Sequence of chain 1.C:
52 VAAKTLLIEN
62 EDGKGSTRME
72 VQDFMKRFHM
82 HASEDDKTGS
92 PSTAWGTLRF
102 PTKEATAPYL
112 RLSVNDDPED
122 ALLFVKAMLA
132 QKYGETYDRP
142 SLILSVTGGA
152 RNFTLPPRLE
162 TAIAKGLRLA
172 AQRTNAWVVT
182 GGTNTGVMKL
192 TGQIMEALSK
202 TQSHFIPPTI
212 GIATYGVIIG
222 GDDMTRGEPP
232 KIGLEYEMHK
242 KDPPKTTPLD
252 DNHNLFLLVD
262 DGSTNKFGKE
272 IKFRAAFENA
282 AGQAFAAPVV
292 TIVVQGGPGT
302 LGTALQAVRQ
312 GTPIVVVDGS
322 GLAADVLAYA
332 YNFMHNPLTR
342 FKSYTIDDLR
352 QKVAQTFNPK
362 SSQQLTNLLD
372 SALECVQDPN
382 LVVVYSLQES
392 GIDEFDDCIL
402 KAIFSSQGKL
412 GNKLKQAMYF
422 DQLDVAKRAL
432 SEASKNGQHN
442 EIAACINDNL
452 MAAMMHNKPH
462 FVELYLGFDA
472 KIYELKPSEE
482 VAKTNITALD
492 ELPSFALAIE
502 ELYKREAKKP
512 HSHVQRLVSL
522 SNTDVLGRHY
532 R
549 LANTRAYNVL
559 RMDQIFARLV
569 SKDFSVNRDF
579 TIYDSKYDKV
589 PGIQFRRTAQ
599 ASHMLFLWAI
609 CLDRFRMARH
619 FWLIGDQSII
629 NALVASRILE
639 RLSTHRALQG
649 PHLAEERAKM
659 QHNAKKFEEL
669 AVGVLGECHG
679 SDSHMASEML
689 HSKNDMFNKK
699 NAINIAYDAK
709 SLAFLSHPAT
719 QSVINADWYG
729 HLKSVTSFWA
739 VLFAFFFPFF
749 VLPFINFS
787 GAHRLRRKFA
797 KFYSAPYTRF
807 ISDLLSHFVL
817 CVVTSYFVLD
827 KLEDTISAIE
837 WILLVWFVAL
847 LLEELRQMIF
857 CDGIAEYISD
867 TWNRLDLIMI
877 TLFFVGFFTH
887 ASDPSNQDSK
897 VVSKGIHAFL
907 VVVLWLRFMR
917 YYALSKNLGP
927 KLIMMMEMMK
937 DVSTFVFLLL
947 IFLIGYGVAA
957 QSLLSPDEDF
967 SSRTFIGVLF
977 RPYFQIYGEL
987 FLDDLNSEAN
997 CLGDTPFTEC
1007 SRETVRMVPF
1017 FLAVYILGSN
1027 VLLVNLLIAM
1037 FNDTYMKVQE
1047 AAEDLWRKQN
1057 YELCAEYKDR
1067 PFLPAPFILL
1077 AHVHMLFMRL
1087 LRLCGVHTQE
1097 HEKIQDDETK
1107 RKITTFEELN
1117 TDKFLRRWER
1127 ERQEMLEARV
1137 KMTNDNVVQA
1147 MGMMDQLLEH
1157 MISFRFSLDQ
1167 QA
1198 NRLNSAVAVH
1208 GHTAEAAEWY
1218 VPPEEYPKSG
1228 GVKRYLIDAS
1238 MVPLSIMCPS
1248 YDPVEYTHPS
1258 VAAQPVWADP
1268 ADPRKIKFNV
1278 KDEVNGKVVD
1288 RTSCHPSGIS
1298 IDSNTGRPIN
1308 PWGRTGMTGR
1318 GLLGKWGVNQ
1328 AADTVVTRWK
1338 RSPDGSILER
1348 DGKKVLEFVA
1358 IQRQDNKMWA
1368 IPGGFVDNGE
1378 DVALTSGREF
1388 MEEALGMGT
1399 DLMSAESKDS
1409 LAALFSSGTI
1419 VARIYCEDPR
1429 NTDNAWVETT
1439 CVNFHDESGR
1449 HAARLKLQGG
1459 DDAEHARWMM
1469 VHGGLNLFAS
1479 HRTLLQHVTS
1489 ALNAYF

Sequence of chain 1.B:
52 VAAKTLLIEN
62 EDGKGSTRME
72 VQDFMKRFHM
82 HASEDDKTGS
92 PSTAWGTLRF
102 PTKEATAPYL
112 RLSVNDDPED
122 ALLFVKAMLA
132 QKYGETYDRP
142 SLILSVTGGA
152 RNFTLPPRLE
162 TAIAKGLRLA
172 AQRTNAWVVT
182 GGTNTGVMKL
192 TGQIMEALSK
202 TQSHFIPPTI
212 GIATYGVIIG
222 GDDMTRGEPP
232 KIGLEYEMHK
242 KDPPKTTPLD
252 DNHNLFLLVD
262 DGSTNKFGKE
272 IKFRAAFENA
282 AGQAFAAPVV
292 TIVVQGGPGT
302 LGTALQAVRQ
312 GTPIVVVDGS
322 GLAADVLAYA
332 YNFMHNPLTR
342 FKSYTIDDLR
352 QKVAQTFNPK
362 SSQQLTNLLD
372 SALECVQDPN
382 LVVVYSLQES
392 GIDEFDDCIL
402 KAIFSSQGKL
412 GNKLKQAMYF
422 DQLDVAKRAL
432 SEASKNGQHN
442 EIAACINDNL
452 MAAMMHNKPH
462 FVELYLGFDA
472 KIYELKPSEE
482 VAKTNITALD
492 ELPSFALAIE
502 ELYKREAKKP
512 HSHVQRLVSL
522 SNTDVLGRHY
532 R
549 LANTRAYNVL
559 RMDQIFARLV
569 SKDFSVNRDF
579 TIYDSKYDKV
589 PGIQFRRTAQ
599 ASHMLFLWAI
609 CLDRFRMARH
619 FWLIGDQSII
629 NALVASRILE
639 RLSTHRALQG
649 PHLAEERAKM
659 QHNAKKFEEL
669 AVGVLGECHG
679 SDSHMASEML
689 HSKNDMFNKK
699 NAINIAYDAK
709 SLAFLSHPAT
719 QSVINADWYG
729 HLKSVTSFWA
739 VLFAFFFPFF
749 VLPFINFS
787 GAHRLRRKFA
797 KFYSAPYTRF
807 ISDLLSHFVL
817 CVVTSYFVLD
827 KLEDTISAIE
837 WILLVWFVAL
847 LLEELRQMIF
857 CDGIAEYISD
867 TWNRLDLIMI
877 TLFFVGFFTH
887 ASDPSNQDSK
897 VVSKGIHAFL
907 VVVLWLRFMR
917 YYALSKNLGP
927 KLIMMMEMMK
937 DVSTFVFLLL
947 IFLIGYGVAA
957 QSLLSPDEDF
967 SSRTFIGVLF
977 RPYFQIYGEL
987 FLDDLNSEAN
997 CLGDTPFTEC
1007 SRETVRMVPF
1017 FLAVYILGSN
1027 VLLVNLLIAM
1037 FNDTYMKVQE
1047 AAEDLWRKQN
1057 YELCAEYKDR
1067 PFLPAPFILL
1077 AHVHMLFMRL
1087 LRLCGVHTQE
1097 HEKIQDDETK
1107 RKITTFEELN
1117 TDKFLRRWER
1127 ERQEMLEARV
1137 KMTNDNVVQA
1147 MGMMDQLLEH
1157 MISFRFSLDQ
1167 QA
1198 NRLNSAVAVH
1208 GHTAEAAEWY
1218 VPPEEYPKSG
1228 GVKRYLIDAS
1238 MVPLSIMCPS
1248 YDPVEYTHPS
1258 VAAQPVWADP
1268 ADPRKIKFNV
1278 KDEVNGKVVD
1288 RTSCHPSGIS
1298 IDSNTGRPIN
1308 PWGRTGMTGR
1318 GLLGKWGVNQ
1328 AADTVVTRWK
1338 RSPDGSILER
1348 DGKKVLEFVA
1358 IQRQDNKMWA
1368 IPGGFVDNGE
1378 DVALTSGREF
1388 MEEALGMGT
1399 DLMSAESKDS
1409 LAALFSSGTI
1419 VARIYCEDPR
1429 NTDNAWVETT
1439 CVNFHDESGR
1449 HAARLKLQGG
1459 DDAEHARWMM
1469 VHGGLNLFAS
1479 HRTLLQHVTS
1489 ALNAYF

This protein binds this small molecule.
Small molecule (SMILES): CC(C)CCC[C@@H](C)[C@H]1CC[C@H]2[C@@H]3CC=C4C[C@@H](O)CC[C@]4(C)[C@H]3CC[C@]12C

Binding-site contacts:
Ligand atom C27 contacts residue ILE874 of chain 1.C at 4.3 Å (hydrophobic).
Ligand atom C25 contacts residue PHE905 of chain 1.C at 4.3 Å (hydrophobic).
Ligand atom C11 contacts residue MET1013 of chain 1.B at 4.1 Å (hydrophobic).
Ligand atom C5 contacts residue CLR1 of chain 1.W at 4.1 Å.
Ligand atom C20 contacts residue PHE905 of chain 1.C at 4.0 Å (hydrophobic).
Ligand atom C18 contacts residue PHE905 of chain 1.C at 3.5 Å (hydrophobic).
Ligand atom C2 contacts residue VAL898 of chain 1.C at 3.6 Å (hydrophobic).
Ligand atom C21 contacts residue LEU878 of chain 1.C at 3.5 Å (hydrophobic).
Ligand atom C4 contacts residue GLU1009 of chain 1.B at 4.3 Å.
Ligand atom C24 contacts residue PHE905 of chain 1.C at 4.3 Å (hydrophobic).
Ligand atom C2 contacts residue THR1010 of chain 1.B at 3.8 Å.
Ligand atom C2 contacts residue GLU1009 of chain 1.B at 4.4 Å.
Ligand atom C8 contacts residue CLR1 of chain 1.W at 4.0 Å.
Ligand atom C19 contacts residue CLR1 of chain 1.W at 3.8 Å.
Ligand atom C12 contacts residue ILE902 of chain 1.C at 3.8 Å (hydrophobic).
Ligand atom C1 contacts residue THR1010 of chain 1.B at 3.9 Å.
Ligand atom C27 contacts residue LEU878 of chain 1.C at 4.0 Å (hydrophobic).
Ligand atom C23 contacts residue CLR1 of chain 1.W at 3.9 Å.
Ligand atom C22 contacts residue CLR1 of chain 1.W at 4.2 Å.
Ligand atom C1 contacts residue VAL898 of chain 1.C at 3.8 Å (hydrophobic).
Ligand atom C4 contacts residue CLR1 of chain 1.W at 4.1 Å.
Ligand atom C3 contacts residue GLU1009 of chain 1.B at 4.4 Å.
Ligand atom O1 contacts residue GLU1009 of chain 1.B at 3.8 Å.
Ligand atom C18 contacts residue CLR1 of chain 1.W at 3.6 Å.
Ligand atom C25 contacts residue CLR1 of chain 1.W at 3.9 Å.
Ligand atom C6 contacts residue CLR1 of chain 1.W at 4.1 Å.
Ligand atom C15 contacts residue CLR1 of chain 1.W at 4.2 Å.
Ligand atom C21 contacts residue PHE905 of chain 1.C at 3.9 Å (hydrophobic).
Ligand atom C27 contacts residue CLR1 of chain 1.W at 4.2 Å.
Ligand atom C16 contacts residue CLR1 of chain 1.W at 4.0 Å.
Ligand atom C18 contacts residue MET1013 of chain 1.B at 3.5 Å (hydrophobic).
Ligand atom C23 contacts residue PHE905 of chain 1.C at 4.1 Å (hydrophobic).
Ligand atom C3 contacts residue VAL898 of chain 1.C at 4.2 Å (hydrophobic).
Ligand atom C13 contacts residue PHE905 of chain 1.C at 4.5 Å (hydrophobic).
Ligand atom C24 contacts residue LEU878 of chain 1.C at 4.1 Å (hydrophobic).
Ligand atom C19 contacts residue MET1013 of chain 1.B at 4.0 Å (hydrophobic).
Ligand atom C21 contacts residue ILE902 of chain 1.C at 4.0 Å (hydrophobic).
Ligand atom C27 contacts residue PHE905 of chain 1.C at 3.9 Å (hydrophobic).